Binding-site contacts:
Ligand atom O5 contacts residue ASN154 of chain 18.A at 3.7 Å.
Ligand atom C2 contacts residue ASN154 of chain 18.A at 2.9 Å.
Ligand atom C8 contacts residue ASN154 of chain 18.A at 3.4 Å.
Ligand atom N2 contacts residue ASN154 of chain 18.A at 2.2 Å (h-bond).
Ligand atom C7 contacts residue ASN154 of chain 18.A at 1.9 Å.
Ligand atom C5 contacts residue THR156 of chain 18.A at 3.7 Å.
Ligand atom O7 contacts residue VAL153 of chain 18.A at 2.8 Å (h-bond).
Ligand atom O7 contacts residue THR156 of chain 18.A at 4.2 Å.
Ligand atom C6 contacts residue THR156 of chain 18.A at 4.3 Å.
Ligand atom C1 contacts residue THR156 of chain 18.A at 4.1 Å.
Ligand atom O5 contacts residue THR156 of chain 18.A at 3.9 Å.
Ligand atom C7 contacts residue GLY150 of chain 18.A at 4.5 Å.
Ligand atom O7 contacts residue ASN154 of chain 18.A at 1.3 Å (h-bond).
Ligand atom C3 contacts residue ASN154 of chain 18.A at 4.3 Å.
Ligand atom O7 contacts residue GLY150 of chain 18.A at 4.2 Å.
Ligand atom C8 contacts residue GLY150 of chain 18.A at 4.3 Å.
Ligand atom C7 contacts residue VAL153 of chain 18.A at 4.0 Å (hydrophobic).
Ligand atom C1 contacts residue ASN154 of chain 18.A at 2.6 Å.

Sequence of chain 18.A:
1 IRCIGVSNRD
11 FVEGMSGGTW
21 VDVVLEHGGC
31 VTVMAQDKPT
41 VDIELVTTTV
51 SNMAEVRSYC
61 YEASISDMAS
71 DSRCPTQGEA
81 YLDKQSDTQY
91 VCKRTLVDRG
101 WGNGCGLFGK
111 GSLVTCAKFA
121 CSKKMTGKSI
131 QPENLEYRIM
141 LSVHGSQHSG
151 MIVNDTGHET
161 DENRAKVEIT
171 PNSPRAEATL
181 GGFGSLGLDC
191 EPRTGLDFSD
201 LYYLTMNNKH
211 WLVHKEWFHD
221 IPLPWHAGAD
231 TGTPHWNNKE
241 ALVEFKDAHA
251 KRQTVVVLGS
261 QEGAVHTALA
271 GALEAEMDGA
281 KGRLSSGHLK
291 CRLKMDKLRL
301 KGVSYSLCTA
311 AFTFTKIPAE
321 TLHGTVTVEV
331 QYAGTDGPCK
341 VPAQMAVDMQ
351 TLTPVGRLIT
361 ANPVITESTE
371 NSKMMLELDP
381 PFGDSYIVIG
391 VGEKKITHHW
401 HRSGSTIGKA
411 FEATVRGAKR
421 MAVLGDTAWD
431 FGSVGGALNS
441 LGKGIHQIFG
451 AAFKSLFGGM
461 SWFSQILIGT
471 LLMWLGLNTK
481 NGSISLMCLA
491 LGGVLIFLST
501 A

A protein and the small-molecule ligand that binds it are described below.
Small molecule (SMILES): CC(=O)N[C@H]1[C@H](O[C@H]2[C@H](O)[C@@H](NC(C)=O)CO[C@@H]2CO)O[C@H](CO)[C@@H](O)[C@@H]1O